Sequence of chain 1.A:
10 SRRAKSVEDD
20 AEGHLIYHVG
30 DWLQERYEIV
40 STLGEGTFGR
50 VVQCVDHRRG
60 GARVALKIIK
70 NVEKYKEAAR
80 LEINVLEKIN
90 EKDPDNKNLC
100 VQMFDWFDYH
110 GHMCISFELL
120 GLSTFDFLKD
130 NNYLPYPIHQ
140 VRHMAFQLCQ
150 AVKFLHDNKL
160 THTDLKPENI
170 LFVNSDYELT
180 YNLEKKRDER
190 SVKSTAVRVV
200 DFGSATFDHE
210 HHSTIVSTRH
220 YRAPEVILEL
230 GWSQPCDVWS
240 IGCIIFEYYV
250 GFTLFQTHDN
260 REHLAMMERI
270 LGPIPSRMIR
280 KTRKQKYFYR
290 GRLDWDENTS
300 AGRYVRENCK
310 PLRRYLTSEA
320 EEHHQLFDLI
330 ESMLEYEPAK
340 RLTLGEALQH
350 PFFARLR

Binding-site contacts:
Ligand atom C26 contacts residue ASP200 of chain 1.A at 3.5 Å.
Ligand atom C19 contacts residue LEU119 of chain 1.A at 3.8 Å (hydrophobic).
Ligand atom N4 contacts residue LEU170 of chain 1.A at 3.7 Å.
Ligand atom C3 contacts residue LEU119 of chain 1.A at 3.4 Å (hydrophobic).
Ligand atom N13 contacts residue VAL50 of chain 1.A at 3.7 Å.
Ligand atom C5 contacts residue LEU170 of chain 1.A at 3.5 Å (hydrophobic).
Ligand atom N20 contacts residue LEU119 of chain 1.A at 3.0 Å (h-bond).
Ligand atom C1 contacts residue LEU119 of chain 1.A at 3.3 Å (hydrophobic).
Ligand atom N2 contacts residue GLY120 of chain 1.A at 3.5 Å (h-bond).
Ligand atom N17 contacts residue ALA64 of chain 1.A at 3.9 Å.
Ligand atom N9 contacts residue GLY43 of chain 1.A at 3.7 Å.
Ligand atom N2 contacts residue LEU119 of chain 1.A at 2.6 Å (h-bond).
Ligand atom N6 contacts residue VAL50 of chain 1.A at 3.8 Å.
Ligand atom C19 contacts residue GLU117 of chain 1.A at 3.8 Å.
Ligand atom C16 contacts residue PHE116 of chain 1.A at 3.6 Å (hydrophobic).
Ligand atom C29 contacts residue VAL199 of chain 1.A at 3.5 Å (hydrophobic).
Ligand atom N17 contacts residue GLU117 of chain 1.A at 2.9 Å (salt-bridge).
Ligand atom C1 contacts residue GLY120 of chain 1.A at 3.0 Å.
Ligand atom C23 contacts residue LYS66 of chain 1.A at 3.8 Å.
Ligand atom C19 contacts residue LEU170 of chain 1.A at 3.9 Å (hydrophobic).
Ligand atom C14 contacts residue LEU170 of chain 1.A at 3.6 Å (hydrophobic).
Ligand atom C3 contacts residue LEU42 of chain 1.A at 3.8 Å (hydrophobic).
Ligand atom C12 contacts residue VAL50 of chain 1.A at 3.7 Å (hydrophobic).
Ligand atom C27 contacts residue ASN168 of chain 1.A at 3.6 Å.
Ligand atom N4 contacts residue LEU42 of chain 1.A at 3.8 Å.
Ligand atom C12 contacts residue PHE47 of chain 1.A at 3.9 Å (hydrophobic).
Ligand atom C24 contacts residue LYS66 of chain 1.A at 3.8 Å.
Ligand atom C26 contacts residue LYS66 of chain 1.A at 3.8 Å.
Ligand atom N17 contacts residue LEU119 of chain 1.A at 3.6 Å.
Ligand atom C22 contacts residue PHE116 of chain 1.A at 3.7 Å (hydrophobic).
Ligand atom C19 contacts residue ALA64 of chain 1.A at 3.7 Å (hydrophobic).
Ligand atom N25 contacts residue ASP200 of chain 1.A at 3.8 Å.
Ligand atom N25 contacts residue LYS66 of chain 1.A at 3.0 Å (salt-bridge).
Ligand atom C11 contacts residue GLU44 of chain 1.A at 3.3 Å.
Ligand atom C16 contacts residue VAL100 of chain 1.A at 3.9 Å (hydrophobic).
Ligand atom C28 contacts residue VAL199 of chain 1.A at 3.5 Å (hydrophobic).
Ligand atom N2 contacts residue LEU42 of chain 1.A at 3.5 Å.
Ligand atom C30 contacts residue VAL199 of chain 1.A at 3.7 Å (hydrophobic).
Ligand atom C10 contacts residue GLY43 of chain 1.A at 3.5 Å.
Ligand atom C10 contacts residue GLU44 of chain 1.A at 3.7 Å.

A protein and the small-molecule ligand that binds it are described below.
Small molecule (SMILES): CNc1nc(NCc2ncccn2)c2c(-c3ccc4ncccc4c3)c[nH]c2n1